Sequence of chain 1.C:
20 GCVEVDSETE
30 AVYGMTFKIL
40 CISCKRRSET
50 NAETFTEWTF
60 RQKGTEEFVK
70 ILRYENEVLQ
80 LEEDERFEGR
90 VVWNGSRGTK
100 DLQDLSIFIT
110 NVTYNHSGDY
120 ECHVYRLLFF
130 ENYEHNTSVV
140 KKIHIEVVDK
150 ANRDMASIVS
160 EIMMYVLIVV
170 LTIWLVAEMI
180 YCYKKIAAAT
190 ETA

Binding-site contacts:
Ligand atom C2 contacts residue ASN114 of chain 1.C at 2.1 Å.
Ligand atom O7 contacts residue GLU84 of chain 1.C at 3.6 Å.
Ligand atom C6 contacts residue ASN114 of chain 1.C at 4.5 Å.
Ligand atom C4 contacts residue ASN114 of chain 1.C at 3.9 Å.
Ligand atom O5 contacts residue ASN114 of chain 1.C at 2.2 Å (h-bond).
Ligand atom N2 contacts residue ASN114 of chain 1.C at 2.8 Å (h-bond).
Ligand atom C7 contacts residue GLU84 of chain 1.C at 4.5 Å.
Ligand atom C8 contacts residue ARG89 of chain 1.C at 3.1 Å.
Ligand atom C3 contacts residue ASN114 of chain 1.C at 3.5 Å.
Ligand atom C7 contacts residue ARG89 of chain 1.C at 4.4 Å.
Ligand atom O6 contacts residue ASN114 of chain 1.C at 3.8 Å.
Ligand atom C5 contacts residue ASN114 of chain 1.C at 3.5 Å.
Ligand atom O7 contacts residue ASN114 of chain 1.C at 4.1 Å.
Ligand atom C7 contacts residue ASN114 of chain 1.C at 3.7 Å.
Ligand atom C1 contacts residue ASN114 of chain 1.C at 1.4 Å.

The protein below binds the small molecule below.
Small molecule (SMILES): CC(=O)N[C@@H]1[C@@H](O)[C@H](O)[C@@H](CO)O[C@H]1O